Sequence of chain 1.B:
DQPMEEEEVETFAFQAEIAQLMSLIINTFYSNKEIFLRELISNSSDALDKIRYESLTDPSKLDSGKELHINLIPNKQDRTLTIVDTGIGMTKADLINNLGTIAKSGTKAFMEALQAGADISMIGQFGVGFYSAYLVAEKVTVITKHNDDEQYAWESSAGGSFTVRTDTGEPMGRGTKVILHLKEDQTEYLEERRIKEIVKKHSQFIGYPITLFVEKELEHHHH

The protein below binds the small molecule below.
Small molecule (SMILES): Cc1cc(-c2c(Cl)cccc2OCCCC(F)(F)F)nc(N)n1

Binding-site contacts:
Ligand atom C11 contacts residue THR177 of chain 1.B at 3.8 Å.
Ligand atom F21 contacts residue LYS51 of chain 1.B at 3.4 Å.
Ligand atom N15 contacts residue ALA48 of chain 1.B at 3.5 Å.
Ligand atom N15 contacts residue THR177 of chain 1.B at 3.4 Å (h-bond).
Ligand atom F23 contacts residue ASN44 of chain 1.B at 3.8 Å.
Ligand atom C5 contacts residue MET91 of chain 1.B at 3.6 Å (hydrophobic).
Ligand atom C2 contacts residue MET91 of chain 1.B at 4.0 Å (hydrophobic).
Ligand atom C1 contacts residue ASN44 of chain 1.B at 4.0 Å.
Ligand atom C16 contacts residue THR177 of chain 1.B at 3.9 Å.
Ligand atom N17 contacts residue THR177 of chain 1.B at 3.8 Å.
Ligand atom F23 contacts residue ALA48 of chain 1.B at 3.0 Å.
Ligand atom CL10 contacts residue LEU100 of chain 1.B at 4.0 Å.
Ligand atom F22 contacts residue LYS51 of chain 1.B at 3.2 Å.
Ligand atom O8 contacts residue ASN44 of chain 1.B at 4.0 Å.
Ligand atom C7 contacts residue ASN44 of chain 1.B at 3.9 Å.
Ligand atom C11 contacts residue MET91 of chain 1.B at 4.0 Å (hydrophobic).
Ligand atom N6 contacts residue ASN44 of chain 1.B at 3.6 Å.
Ligand atom C14 contacts residue ASN44 of chain 1.B at 4.1 Å.
Ligand atom C16 contacts residue ALA48 of chain 1.B at 3.9 Å (hydrophobic).
Ligand atom C12 contacts residue ASP86 of chain 1.B at 3.9 Å.
Ligand atom C16 contacts residue GLY90 of chain 1.B at 3.6 Å.
Ligand atom C20 contacts residue LYS51 of chain 1.B at 3.9 Å.
Ligand atom CL10 contacts residue PHE131 of chain 1.B at 4.0 Å.
Ligand atom C12 contacts residue THR177 of chain 1.B at 3.9 Å.
Ligand atom C9 contacts residue LEU100 of chain 1.B at 3.5 Å (hydrophobic).
Ligand atom N17 contacts residue SER45 of chain 1.B at 3.5 Å (h-bond).
Ligand atom N17 contacts residue ASP86 of chain 1.B at 2.7 Å (salt-bridge).
Ligand atom C4 contacts residue PHE131 of chain 1.B at 4.1 Å (hydrophobic).
Ligand atom C9 contacts residue PHE131 of chain 1.B at 3.5 Å (hydrophobic).
Ligand atom F23 contacts residue ASP47 of chain 1.B at 3.1 Å.
Ligand atom N17 contacts residue ASN44 of chain 1.B at 4.0 Å.
Ligand atom C16 contacts residue ILE89 of chain 1.B at 4.0 Å (hydrophobic).
Ligand atom CL10 contacts residue MET91 of chain 1.B at 3.6 Å.
Ligand atom C3 contacts residue ASN44 of chain 1.B at 3.8 Å.
Ligand atom C13 contacts residue LEU100 of chain 1.B at 4.0 Å (hydrophobic).
Ligand atom C4 contacts residue LEU100 of chain 1.B at 3.9 Å (hydrophobic).
Ligand atom C16 contacts residue MET91 of chain 1.B at 3.7 Å (hydrophobic).
Ligand atom C11 contacts residue ALA48 of chain 1.B at 4.0 Å (hydrophobic).
Ligand atom F22 contacts residue ILE89 of chain 1.B at 3.9 Å.
Ligand atom C13 contacts residue PHE131 of chain 1.B at 3.6 Å (hydrophobic).